This small molecule binds to this protein.
Small molecule (SMILES): CC[C@H](C)[C@H](NC(=O)[C@@H]1CCCN1)C(=O)N1CCC[C@H]1C(=O)N[C@H](C(=O)N[C@@H](CC(C)C)C(=O)N[C@@H](CC(=O)O)C(=O)N[C@@H](CCC(=O)O)C(=O)N[C@@H](CC(N)=O)C(=O)NCC(=O)N[C@@H](CC(C)C)C(=O)N[C@@H](Cc1ccccc1)C(=O)N[C@@H](C)C(=O)N1CCC[C@H]1C(=O)NCC(=O)N1CCC[C@H]1C=O)C(C)C

Sequence of chain 1.D:
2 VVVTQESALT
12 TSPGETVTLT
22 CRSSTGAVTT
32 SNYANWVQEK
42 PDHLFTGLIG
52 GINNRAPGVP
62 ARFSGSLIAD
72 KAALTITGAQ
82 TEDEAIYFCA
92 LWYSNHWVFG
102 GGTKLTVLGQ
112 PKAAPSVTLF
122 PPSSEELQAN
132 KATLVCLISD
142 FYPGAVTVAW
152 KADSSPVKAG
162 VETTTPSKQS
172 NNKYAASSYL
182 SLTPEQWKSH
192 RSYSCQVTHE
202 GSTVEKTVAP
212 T

Sequence of chain 1.A:
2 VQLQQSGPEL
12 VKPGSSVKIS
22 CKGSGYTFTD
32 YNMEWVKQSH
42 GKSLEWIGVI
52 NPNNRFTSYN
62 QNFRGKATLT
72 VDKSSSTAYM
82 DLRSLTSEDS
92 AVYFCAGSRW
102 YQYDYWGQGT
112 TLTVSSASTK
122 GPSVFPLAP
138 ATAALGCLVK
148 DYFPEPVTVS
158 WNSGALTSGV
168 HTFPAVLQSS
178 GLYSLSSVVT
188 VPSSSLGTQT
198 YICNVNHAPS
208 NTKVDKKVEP

Binding-site contacts:
Ligand atom CG contacts residue TYR102 of chain 1.A at 3.6 Å (hydrophobic).
Ligand atom CD1 contacts residue THR30 of chain 1.A at 3.5 Å.
Ligand atom O contacts residue ARG100 of chain 1.A at 3.6 Å.
Ligand atom CE2 contacts residue ASN33 of chain 1.A at 3.6 Å.
Ligand atom CD contacts residue ASN96 of chain 1.D at 3.7 Å.
Ligand atom O contacts residue TRP101 of chain 1.A at 3.4 Å.
Ligand atom N contacts residue ASN52 of chain 1.A at 3.8 Å.
Ligand atom N contacts residue TRP101 of chain 1.A at 3.4 Å.
Ligand atom CD2 contacts residue ASP31 of chain 1.A at 3.3 Å.
Ligand atom O contacts residue TRP101 of chain 1.A at 2.9 Å (h-bond).
Ligand atom C contacts residue TRP101 of chain 1.A at 3.8 Å (hydrophobic).
Ligand atom CG contacts residue SER59 of chain 1.A at 3.9 Å.
Ligand atom CD1 contacts residue ASN54 of chain 1.A at 3.4 Å.
Ligand atom CD2 contacts residue ASN33 of chain 1.A at 3.4 Å.
Ligand atom CA contacts residue TRP101 of chain 1.A at 3.3 Å (hydrophobic).
Ligand atom CD2 contacts residue TYR32 of chain 1.A at 3.7 Å (hydrophobic).
Ligand atom CB contacts residue PHE57 of chain 1.A at 3.7 Å (hydrophobic).
Ligand atom CD contacts residue PHE57 of chain 1.A at 3.7 Å (hydrophobic).
Ligand atom CD2 contacts residue ASN33 of chain 1.A at 3.6 Å.
Ligand atom CB contacts residue ASN33 of chain 1.A at 3.6 Å.
Ligand atom CD1 contacts residue TRP101 of chain 1.A at 3.4 Å (hydrophobic).
Ligand atom CD contacts residue SER95 of chain 1.D at 3.7 Å.
Ligand atom CA contacts residue PHE57 of chain 1.A at 3.6 Å (hydrophobic).
Ligand atom C contacts residue ASN52 of chain 1.A at 3.8 Å.
Ligand atom CD2 contacts residue ARG100 of chain 1.A at 3.7 Å.
Ligand atom CE1 contacts residue TYR102 of chain 1.A at 3.7 Å (hydrophobic).
Ligand atom CA contacts residue ASN55 of chain 1.A at 3.8 Å.
Ligand atom O contacts residue ASN52 of chain 1.A at 2.8 Å (h-bond).
Ligand atom CA contacts residue ASN33 of chain 1.A at 3.7 Å.
Ligand atom CB contacts residue ASN33 of chain 1.A at 3.8 Å.
Ligand atom C contacts residue TRP101 of chain 1.A at 3.8 Å (hydrophobic).
Ligand atom O contacts residue TRP101 of chain 1.A at 3.7 Å.
Ligand atom CD2 contacts residue VAL50 of chain 1.A at 3.9 Å (hydrophobic).
Ligand atom N contacts residue PHE57 of chain 1.A at 3.6 Å.
Ligand atom N contacts residue ASN33 of chain 1.A at 3.1 Å (h-bond).
Ligand atom CB contacts residue PHE57 of chain 1.A at 3.7 Å (hydrophobic).
Ligand atom CE2 contacts residue GLU35 of chain 1.A at 3.7 Å.
Ligand atom CD1 contacts residue TYR102 of chain 1.A at 3.6 Å (hydrophobic).
Ligand atom O contacts residue ASN55 of chain 1.A at 3.2 Å (h-bond).
Ligand atom CB contacts residue ASN52 of chain 1.A at 3.4 Å.